Binding-site contacts:
Ligand atom O5 contacts residue ASN512 of chain 1.A at 2.3 Å (h-bond).
Ligand atom C2 contacts residue ASN512 of chain 1.A at 2.4 Å.
Ligand atom N2 contacts residue ASN512 of chain 1.A at 2.9 Å (h-bond).
Ligand atom C5 contacts residue LEU511 of chain 1.A at 4.5 Å (hydrophobic).
Ligand atom O6 contacts residue LEU511 of chain 1.A at 4.3 Å.
Ligand atom C6 contacts residue PRO432 of chain 1.A at 4.1 Å (hydrophobic).
Ligand atom O6 contacts residue SER430 of chain 1.A at 3.7 Å.
Ligand atom C1 contacts residue LEU511 of chain 1.A at 4.4 Å (hydrophobic).
Ligand atom C5 contacts residue ASN512 of chain 1.A at 3.6 Å.
Ligand atom O5 contacts residue LEU511 of chain 1.A at 3.7 Å.
Ligand atom C1 contacts residue ASN512 of chain 1.A at 1.4 Å.
Ligand atom C4 contacts residue ASN512 of chain 1.A at 4.2 Å.
Ligand atom C7 contacts residue ASN512 of chain 1.A at 3.8 Å.
Ligand atom C6 contacts residue LEU511 of chain 1.A at 3.9 Å (hydrophobic).
Ligand atom C6 contacts residue SER430 of chain 1.A at 4.3 Å.
Ligand atom C6 contacts residue GLU566 of chain 1.A at 3.7 Å.
Ligand atom C8 contacts residue ASN512 of chain 1.A at 4.4 Å.
Ligand atom O4 contacts residue SER430 of chain 1.A at 4.1 Å.
Ligand atom C6 contacts residue ASN512 of chain 1.A at 4.3 Å.
Ligand atom O6 contacts residue GLU566 of chain 1.A at 2.5 Å (salt-bridge).
Ligand atom O6 contacts residue PRO432 of chain 1.A at 4.2 Å.
Ligand atom C3 contacts residue ASN512 of chain 1.A at 3.7 Å.

A protein and the small-molecule ligand that binds it are described below.
Small molecule (SMILES): CC(=O)N[C@@H]1[C@@H](O)[C@H](O)[C@@H](CO)O[C@H]1O

Sequence of chain 1.A:
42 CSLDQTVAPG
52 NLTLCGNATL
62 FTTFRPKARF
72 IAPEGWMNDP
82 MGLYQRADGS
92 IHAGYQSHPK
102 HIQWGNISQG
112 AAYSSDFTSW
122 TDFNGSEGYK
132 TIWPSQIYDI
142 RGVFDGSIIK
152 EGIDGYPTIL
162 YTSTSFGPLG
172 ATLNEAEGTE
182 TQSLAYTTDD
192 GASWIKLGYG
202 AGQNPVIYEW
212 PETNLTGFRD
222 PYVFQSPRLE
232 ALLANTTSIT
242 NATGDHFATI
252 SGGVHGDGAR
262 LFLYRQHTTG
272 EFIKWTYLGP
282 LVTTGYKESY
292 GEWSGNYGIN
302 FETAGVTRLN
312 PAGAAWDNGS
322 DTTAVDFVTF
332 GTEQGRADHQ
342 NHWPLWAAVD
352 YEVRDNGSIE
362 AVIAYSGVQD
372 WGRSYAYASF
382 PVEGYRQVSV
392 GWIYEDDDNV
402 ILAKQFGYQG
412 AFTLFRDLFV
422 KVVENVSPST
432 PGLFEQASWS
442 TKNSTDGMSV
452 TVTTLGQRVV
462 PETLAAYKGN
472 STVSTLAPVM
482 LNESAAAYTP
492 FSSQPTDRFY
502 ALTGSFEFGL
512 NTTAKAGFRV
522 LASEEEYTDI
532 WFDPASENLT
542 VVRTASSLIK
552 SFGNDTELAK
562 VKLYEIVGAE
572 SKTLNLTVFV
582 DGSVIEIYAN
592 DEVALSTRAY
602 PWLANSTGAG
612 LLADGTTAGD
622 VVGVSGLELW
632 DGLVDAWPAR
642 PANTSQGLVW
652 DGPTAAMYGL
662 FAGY